A small-molecule ligand and the protein it binds are described below.
Small molecule (SMILES): CC(=O)N[C@@H]1[C@@H](O)[C@H](O)[C@@H](CO)O[C@H]1O

Binding-site contacts:
Ligand atom C2 contacts residue ASN372 of chain 1.B at 4.3 Å.
Ligand atom C1 contacts residue ASN372 of chain 1.B at 3.3 Å.
Ligand atom O5 contacts residue ASN372 of chain 1.B at 4.4 Å.
Ligand atom N2 contacts residue ASN372 of chain 1.B at 4.0 Å.

Sequence of chain 1.B:
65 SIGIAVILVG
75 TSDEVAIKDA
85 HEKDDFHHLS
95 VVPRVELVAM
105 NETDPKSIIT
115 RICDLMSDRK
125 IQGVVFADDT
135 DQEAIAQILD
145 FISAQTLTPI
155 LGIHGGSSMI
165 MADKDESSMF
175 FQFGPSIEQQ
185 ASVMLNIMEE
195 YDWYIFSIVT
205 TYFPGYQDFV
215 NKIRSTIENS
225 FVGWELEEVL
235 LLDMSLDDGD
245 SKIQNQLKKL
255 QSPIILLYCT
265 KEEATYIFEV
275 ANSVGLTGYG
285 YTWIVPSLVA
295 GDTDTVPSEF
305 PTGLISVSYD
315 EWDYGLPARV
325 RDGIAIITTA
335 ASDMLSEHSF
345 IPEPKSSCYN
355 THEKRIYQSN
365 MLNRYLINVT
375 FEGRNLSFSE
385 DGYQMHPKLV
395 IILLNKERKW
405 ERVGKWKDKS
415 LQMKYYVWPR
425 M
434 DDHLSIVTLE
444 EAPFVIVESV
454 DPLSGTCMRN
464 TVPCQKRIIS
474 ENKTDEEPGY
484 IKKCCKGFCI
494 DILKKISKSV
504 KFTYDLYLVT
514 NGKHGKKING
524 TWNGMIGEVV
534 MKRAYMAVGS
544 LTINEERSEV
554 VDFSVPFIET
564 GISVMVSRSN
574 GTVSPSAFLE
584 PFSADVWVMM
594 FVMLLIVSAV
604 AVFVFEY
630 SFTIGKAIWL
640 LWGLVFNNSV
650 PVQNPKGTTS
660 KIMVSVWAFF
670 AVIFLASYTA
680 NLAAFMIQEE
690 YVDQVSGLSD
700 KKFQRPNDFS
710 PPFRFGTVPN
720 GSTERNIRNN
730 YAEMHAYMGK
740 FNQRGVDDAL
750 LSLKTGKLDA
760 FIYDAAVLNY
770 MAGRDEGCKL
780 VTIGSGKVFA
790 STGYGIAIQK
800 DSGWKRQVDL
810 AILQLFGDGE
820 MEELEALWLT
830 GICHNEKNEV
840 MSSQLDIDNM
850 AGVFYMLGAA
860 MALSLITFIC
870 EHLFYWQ